Binding-site contacts:
Ligand atom N19 contacts residue LEU217 of chain 2.B at 3.6 Å.
Ligand atom O21 contacts residue GLY219 of chain 2.B at 3.2 Å (h-bond).
Ligand atom C8 contacts residue ARG257 of chain 2.B at 3.6 Å.
Ligand atom N16 contacts residue ASN117 of chain 2.B at 3.2 Å (h-bond).
Ligand atom O21 contacts residue LYS223 of chain 2.B at 2.8 Å (salt-bridge).
Ligand atom N16 contacts residue ILE119 of chain 2.B at 3.8 Å.
Ligand atom C2 contacts residue HIS259 of chain 2.B at 3.4 Å.
Ligand atom C13 contacts residue ILE119 of chain 2.B at 3.8 Å (hydrophobic).
Ligand atom C13 contacts residue ARG257 of chain 2.B at 3.4 Å.
Ligand atom O22 contacts residue ARG257 of chain 2.B at 3.0 Å (salt-bridge).
Ligand atom C2 contacts residue ARG65 of chain 2.B at 3.7 Å.
Ligand atom S23 contacts residue ARG257 of chain 2.B at 3.7 Å.
Ligand atom C9 contacts residue PHE192 of chain 2.B at 3.8 Å (hydrophobic).
Ligand atom C7 contacts residue PHE192 of chain 2.B at 3.7 Å (hydrophobic).
Ligand atom C12 contacts residue LYS223 of chain 2.B at 3.6 Å.
Ligand atom C13 contacts residue ASP98 of chain 2.B at 3.4 Å.
Ligand atom C8 contacts residue ILE119 of chain 2.B at 3.8 Å (hydrophobic).
Ligand atom C7 contacts residue ARG257 of chain 2.B at 3.8 Å.
Ligand atom N18 contacts residue ASP187 of chain 2.B at 2.7 Å (salt-bridge).
Ligand atom C9 contacts residue ARG257 of chain 2.B at 3.3 Å.
Ligand atom C11 contacts residue ASN117 of chain 2.B at 3.6 Å.
Ligand atom N17 contacts residue ARG257 of chain 2.B at 3.3 Å.
Ligand atom C10 contacts residue ASP187 of chain 2.B at 3.7 Å.
Ligand atom N15 contacts residue ARG257 of chain 2.B at 3.4 Å (salt-bridge).
Ligand atom C7 contacts residue LYS223 of chain 2.B at 3.8 Å.
Ligand atom N19 contacts residue ASP187 of chain 2.B at 3.0 Å (salt-bridge).
Ligand atom C11 contacts residue ASP187 of chain 2.B at 3.3 Å.
Ligand atom C3 contacts residue ARG222 of chain 2.B at 3.3 Å.
Ligand atom C4 contacts residue ARG65 of chain 2.B at 3.8 Å.
Ligand atom C14 contacts residue PHE192 of chain 2.B at 3.8 Å (hydrophobic).
Ligand atom C1 contacts residue ARG222 of chain 2.B at 3.5 Å.
Ligand atom N19 contacts residue ASN117 of chain 2.B at 2.8 Å (h-bond).
Ligand atom N15 contacts residue LYS223 of chain 2.B at 3.2 Å (salt-bridge).
Ligand atom C10 contacts residue LYS223 of chain 2.B at 3.6 Å.
Ligand atom S23 contacts residue THR64 of chain 2.B at 3.7 Å.
Ligand atom C4 contacts residue HIS259 of chain 2.B at 3.7 Å.
Ligand atom N16 contacts residue ARG257 of chain 2.B at 3.8 Å.
Ligand atom N17 contacts residue ILE119 of chain 2.B at 3.8 Å.
Ligand atom N15 contacts residue PHE192 of chain 2.B at 3.4 Å.
Ligand atom N18 contacts residue MET141 of chain 2.B at 3.7 Å.

A small-molecule ligand and the protein it binds are described below.
Small molecule (SMILES): Cn1c(SCC(=O)Nc2ccccc2)nc2c(=O)[nH]c(N)nc21

Sequence of chain 2.B:
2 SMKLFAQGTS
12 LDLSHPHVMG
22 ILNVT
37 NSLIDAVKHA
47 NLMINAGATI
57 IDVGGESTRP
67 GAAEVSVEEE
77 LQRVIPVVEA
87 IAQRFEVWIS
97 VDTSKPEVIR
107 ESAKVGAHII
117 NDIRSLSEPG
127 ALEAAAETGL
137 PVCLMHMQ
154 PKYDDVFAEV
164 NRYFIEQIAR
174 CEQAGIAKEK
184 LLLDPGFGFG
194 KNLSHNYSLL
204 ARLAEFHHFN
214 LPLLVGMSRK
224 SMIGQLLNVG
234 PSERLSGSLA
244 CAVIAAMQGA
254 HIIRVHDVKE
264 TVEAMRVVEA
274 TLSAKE